This protein binds this small molecule.
Small molecule (SMILES): CC(C)N1CCN(CCNC2CCN(c3cccc(-c4cc5cc(F)ccc5[nH]4)c3)CC2)CC1

Sequence of chain 1.F:
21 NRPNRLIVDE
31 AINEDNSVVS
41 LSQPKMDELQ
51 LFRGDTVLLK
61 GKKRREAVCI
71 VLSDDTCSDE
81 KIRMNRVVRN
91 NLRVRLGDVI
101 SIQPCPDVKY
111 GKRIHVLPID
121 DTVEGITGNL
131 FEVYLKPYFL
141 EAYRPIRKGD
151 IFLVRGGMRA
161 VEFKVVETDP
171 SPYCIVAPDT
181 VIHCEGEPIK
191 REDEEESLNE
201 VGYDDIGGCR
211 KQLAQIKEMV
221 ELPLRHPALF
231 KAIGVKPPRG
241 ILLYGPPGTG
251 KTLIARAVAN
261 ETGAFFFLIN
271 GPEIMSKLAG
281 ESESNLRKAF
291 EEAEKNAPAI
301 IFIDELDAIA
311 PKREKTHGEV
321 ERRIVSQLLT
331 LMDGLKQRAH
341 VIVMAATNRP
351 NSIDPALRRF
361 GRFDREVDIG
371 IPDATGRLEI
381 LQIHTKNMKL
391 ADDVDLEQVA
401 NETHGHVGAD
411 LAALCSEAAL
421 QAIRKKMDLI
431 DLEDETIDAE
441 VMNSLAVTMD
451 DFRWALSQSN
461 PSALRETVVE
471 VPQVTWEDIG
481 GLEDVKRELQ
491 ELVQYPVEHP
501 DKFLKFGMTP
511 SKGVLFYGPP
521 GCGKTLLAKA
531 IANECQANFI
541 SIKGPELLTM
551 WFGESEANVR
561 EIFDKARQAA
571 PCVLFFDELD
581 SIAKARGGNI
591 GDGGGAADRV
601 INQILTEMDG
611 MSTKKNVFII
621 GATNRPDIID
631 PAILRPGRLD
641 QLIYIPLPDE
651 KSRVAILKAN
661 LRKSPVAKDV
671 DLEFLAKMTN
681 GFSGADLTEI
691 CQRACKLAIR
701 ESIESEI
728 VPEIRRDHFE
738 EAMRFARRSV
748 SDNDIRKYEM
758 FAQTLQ

Binding-site contacts:
Ligand atom C20 contacts residue ASN616 of chain 1.F at 3.3 Å.
Ligand atom C25 contacts residue PHE618 of chain 1.F at 3.8 Å (hydrophobic).
Ligand atom C30 contacts residue PRO496 of chain 1.F at 3.9 Å (hydrophobic).
Ligand atom C31 contacts residue VAL493 of chain 1.F at 3.7 Å (hydrophobic).
Ligand atom C20 contacts residue CYS572 of chain 1.F at 3.6 Å (hydrophobic).
Ligand atom C16 contacts residue CYS535 of chain 1.F at 3.5 Å (hydrophobic).
Ligand atom C27 contacts residue SER511 of chain 1.F at 3.6 Å.
Ligand atom C29 contacts residue SER511 of chain 1.F at 3.3 Å.
Ligand atom C18 contacts residue ALA537 of chain 1.F at 3.5 Å (hydrophobic).
Ligand atom C09 contacts residue GLU498 of chain 1.F at 3.4 Å.
Ligand atom C13 contacts residue CYS535 of chain 1.F at 3.8 Å (hydrophobic).
Ligand atom C16 contacts residue GLN494 of chain 1.F at 3.7 Å.
Ligand atom N32 contacts residue VAL493 of chain 1.F at 2.9 Å (h-bond).
Ligand atom C29 contacts residue PRO510 of chain 1.F at 3.9 Å (hydrophobic).
Ligand atom C29 contacts residue LYS614 of chain 1.F at 3.6 Å.
Ligand atom C24 contacts residue ASN616 of chain 1.F at 3.8 Å.
Ligand atom C19 contacts residue PRO571 of chain 1.F at 3.4 Å (hydrophobic).
Ligand atom F28 contacts residue LYS614 of chain 1.F at 2.7 Å.
Ligand atom C19 contacts residue CYS572 of chain 1.F at 3.7 Å (hydrophobic).
Ligand atom C31 contacts residue VAL497 of chain 1.F at 4.0 Å (hydrophobic).
Ligand atom C26 contacts residue LYS614 of chain 1.F at 3.3 Å.
Ligand atom C25 contacts residue VAL617 of chain 1.F at 3.9 Å (hydrophobic).
Ligand atom C18 contacts residue PRO571 of chain 1.F at 3.5 Å (hydrophobic).
Ligand atom C24 contacts residue VAL617 of chain 1.F at 3.6 Å (hydrophobic).
Ligand atom F28 contacts residue SER511 of chain 1.F at 3.3 Å.
Ligand atom C31 contacts residue PHE618 of chain 1.F at 3.8 Å (hydrophobic).
Ligand atom C24 contacts residue PHE618 of chain 1.F at 3.8 Å (hydrophobic).
Ligand atom C17 contacts residue CYS535 of chain 1.F at 3.9 Å (hydrophobic).
Ligand atom N32 contacts residue VAL497 of chain 1.F at 3.5 Å.
Ligand atom C18 contacts residue CYS535 of chain 1.F at 3.8 Å (hydrophobic).
Ligand atom C27 contacts residue LYS614 of chain 1.F at 3.2 Å.
Ligand atom C30 contacts residue VAL493 of chain 1.F at 3.8 Å (hydrophobic).
Ligand atom C19 contacts residue ASN616 of chain 1.F at 3.7 Å.
Ligand atom C19 contacts residue ALA537 of chain 1.F at 3.5 Å (hydrophobic).
Ligand atom C22 contacts residue VAL493 of chain 1.F at 3.9 Å (hydrophobic).
Ligand atom F28 contacts residue LYS512 of chain 1.F at 3.4 Å.
Ligand atom C15 contacts residue CYS535 of chain 1.F at 3.6 Å (hydrophobic).
Ligand atom C26 contacts residue VAL617 of chain 1.F at 3.5 Å (hydrophobic).
Ligand atom C30 contacts residue LEU492 of chain 1.F at 3.5 Å (hydrophobic).
Ligand atom N14 contacts residue CYS535 of chain 1.F at 3.4 Å (h-bond).